The protein below binds the small molecule below.
Small molecule (SMILES): C[C@H](N)C(=O)N[C@@H](C)C(=O)N[C@@H](C)C(=O)N[C@@H](C)C(=O)N[C@@H](C)C(=O)N[C@@H](C)C(=O)N[C@@H](C)C=O

Binding-site contacts:
Ligand atom N contacts residue PHE501 of chain 1.B at 4.3 Å.
Ligand atom CB contacts residue ARG264 of chain 1.B at 3.8 Å.
Ligand atom CB contacts residue ARG264 of chain 1.B at 3.4 Å.
Ligand atom CA contacts residue PHE501 of chain 1.B at 4.2 Å (hydrophobic).
Ligand atom CB contacts residue ALA352 of chain 1.B at 4.3 Å (hydrophobic).
Ligand atom N contacts residue PHE501 of chain 1.B at 3.8 Å.
Ligand atom CA contacts residue ALA352 of chain 1.B at 4.3 Å (hydrophobic).
Ligand atom CA contacts residue PHE501 of chain 1.B at 4.0 Å (hydrophobic).
Ligand atom CA contacts residue ARG387 of chain 1.B at 4.3 Å.
Ligand atom C contacts residue PHE501 of chain 1.B at 3.9 Å (hydrophobic).
Ligand atom CB contacts residue ALA352 of chain 1.B at 3.9 Å (hydrophobic).
Ligand atom CB contacts residue TYR349 of chain 1.B at 4.3 Å (hydrophobic).
Ligand atom C contacts residue ALA352 of chain 1.B at 4.4 Å (hydrophobic).
Ligand atom O contacts residue ARG264 of chain 1.B at 3.4 Å (salt-bridge).
Ligand atom O contacts residue ARG387 of chain 1.B at 4.0 Å.
Ligand atom CB contacts residue ILE348 of chain 1.B at 4.0 Å (hydrophobic).
Ligand atom C contacts residue ARG264 of chain 1.B at 4.0 Å.
Ligand atom CB contacts residue ASP356 of chain 1.B at 4.1 Å.
Ligand atom N contacts residue ALA352 of chain 1.B at 4.0 Å.
Ligand atom CA contacts residue ARG264 of chain 1.B at 4.4 Å.
Ligand atom O contacts residue PHE501 of chain 1.B at 4.3 Å.

Sequence of chain 1.B:
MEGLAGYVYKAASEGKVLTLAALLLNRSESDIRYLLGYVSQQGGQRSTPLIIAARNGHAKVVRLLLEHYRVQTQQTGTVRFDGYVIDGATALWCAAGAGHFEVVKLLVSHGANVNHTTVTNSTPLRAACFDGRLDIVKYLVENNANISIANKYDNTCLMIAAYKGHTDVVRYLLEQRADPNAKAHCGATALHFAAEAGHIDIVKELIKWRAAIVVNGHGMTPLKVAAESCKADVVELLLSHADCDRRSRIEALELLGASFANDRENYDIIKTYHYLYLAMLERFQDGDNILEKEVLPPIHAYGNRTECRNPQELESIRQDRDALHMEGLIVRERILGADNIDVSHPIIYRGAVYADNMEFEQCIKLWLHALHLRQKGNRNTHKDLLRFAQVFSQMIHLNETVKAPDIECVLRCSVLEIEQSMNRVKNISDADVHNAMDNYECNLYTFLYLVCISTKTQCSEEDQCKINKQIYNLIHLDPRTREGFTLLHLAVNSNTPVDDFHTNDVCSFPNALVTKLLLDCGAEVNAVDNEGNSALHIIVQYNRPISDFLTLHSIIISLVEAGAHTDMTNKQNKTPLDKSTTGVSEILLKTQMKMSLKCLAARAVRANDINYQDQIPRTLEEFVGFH